A protein and the small-molecule ligand that binds it are described below.
Small molecule (SMILES): Nc1ncnc2c1ncn2[C@@H]1O[C@H](COP(=O)(O)OP(=O)(O)OP(O)(O)=S)[C@@H](O)[C@H]1O

Binding-site contacts:
Ligand atom N7 contacts residue MET95 of chain 1.A at 3.3 Å.
Ligand atom N6 contacts residue ALA41 of chain 1.A at 3.8 Å.
Ligand atom PB contacts residue SER26 of chain 1.A at 3.7 Å.
Ligand atom S1G contacts residue ARG58 of chain 1.A at 3.5 Å (salt-bridge).
Ligand atom N6 contacts residue VAL75 of chain 1.A at 3.8 Å.
Ligand atom C5' contacts residue GLY23 of chain 1.A at 3.6 Å.
Ligand atom N6 contacts residue GLU96 of chain 1.A at 2.9 Å (salt-bridge).
Ligand atom O1B contacts residue GLY24 of chain 1.A at 3.2 Å (h-bond).
Ligand atom N9 contacts residue VAL28 of chain 1.A at 3.8 Å.
Ligand atom O4' contacts residue VAL28 of chain 1.A at 3.3 Å.
Ligand atom O1A contacts residue ASP159 of chain 1.A at 3.7 Å.
Ligand atom O2A contacts residue ASP159 of chain 1.A at 3.8 Å.
Ligand atom N1 contacts residue VAL98 of chain 1.A at 3.1 Å (h-bond).
Ligand atom C8 contacts residue MET158 of chain 1.A at 3.8 Å (hydrophobic).
Ligand atom O1B contacts residue MET25 of chain 1.A at 2.9 Å (h-bond).
Ligand atom C8 contacts residue VAL28 of chain 1.A at 3.5 Å (hydrophobic).
Ligand atom O1B contacts residue GLY23 of chain 1.A at 3.1 Å.
Ligand atom N1 contacts residue ALA41 of chain 1.A at 3.8 Å.
Ligand atom C5' contacts residue PHE22 of chain 1.A at 3.6 Å (hydrophobic).
Ligand atom O2G contacts residue GLY24 of chain 1.A at 3.0 Å (h-bond).
Ligand atom O2B contacts residue LYS43 of chain 1.A at 3.3 Å (salt-bridge).
Ligand atom O5' contacts residue VAL28 of chain 1.A at 3.8 Å.
Ligand atom O2B contacts residue SER26 of chain 1.A at 2.6 Å (h-bond).
Ligand atom N6 contacts residue MET95 of chain 1.A at 3.6 Å.
Ligand atom C6 contacts residue ALA41 of chain 1.A at 3.7 Å (hydrophobic).
Ligand atom O3G contacts residue LYS143 of chain 1.A at 2.7 Å (salt-bridge).
Ligand atom O1B contacts residue SER26 of chain 1.A at 2.9 Å (h-bond).
Ligand atom O3G contacts residue ASP159 of chain 1.A at 3.8 Å.
Ligand atom O3B contacts residue ASP159 of chain 1.A at 3.5 Å (salt-bridge).
Ligand atom S1G contacts residue GLY24 of chain 1.A at 3.8 Å.
Ligand atom C2 contacts residue LEU20 of chain 1.A at 3.7 Å (hydrophobic).
Ligand atom O2B contacts residue MET25 of chain 1.A at 3.6 Å.
Ligand atom O1A contacts residue LYS43 of chain 1.A at 2.9 Å (salt-bridge).
Ligand atom C4' contacts residue PHE22 of chain 1.A at 3.7 Å (hydrophobic).
Ligand atom O4' contacts residue GLY21 of chain 1.A at 3.6 Å.
Ligand atom O3' contacts residue THR102 of chain 1.A at 3.5 Å.
Ligand atom O2G contacts residue GLY23 of chain 1.A at 3.4 Å.
Ligand atom N7 contacts residue MET158 of chain 1.A at 3.8 Å.
Ligand atom C2 contacts residue VAL98 of chain 1.A at 3.1 Å (hydrophobic).
Ligand atom O2A contacts residue ASN146 of chain 1.A at 3.6 Å.

Sequence of chain 1.A:
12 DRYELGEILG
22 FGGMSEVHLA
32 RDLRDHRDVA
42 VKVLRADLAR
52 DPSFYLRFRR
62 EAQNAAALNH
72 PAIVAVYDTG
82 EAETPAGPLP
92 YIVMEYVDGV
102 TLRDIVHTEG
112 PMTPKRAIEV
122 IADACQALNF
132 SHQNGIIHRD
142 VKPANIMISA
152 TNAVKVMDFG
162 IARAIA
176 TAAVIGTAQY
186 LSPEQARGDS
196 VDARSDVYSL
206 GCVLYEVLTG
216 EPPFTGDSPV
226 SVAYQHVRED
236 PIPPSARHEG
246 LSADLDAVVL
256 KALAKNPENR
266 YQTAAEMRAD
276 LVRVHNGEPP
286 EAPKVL